Binding-site contacts:
Ligand atom CE contacts residue ILE41 of chain 1.B at 3.6 Å (hydrophobic).
Ligand atom CD contacts residue ILE62 of chain 1.B at 3.7 Å (hydrophobic).
Ligand atom NZ contacts residue ILE41 of chain 1.B at 3.2 Å (h-bond).
Ligand atom CA contacts residue LYS43 of chain 1.B at 3.4 Å.
Ligand atom O contacts residue PHE63 of chain 1.B at 2.8 Å (h-bond).
Ligand atom C contacts residue PHE63 of chain 1.B at 3.6 Å (hydrophobic).
Ligand atom CB contacts residue ASN12 of chain 1.B at 3.5 Å.
Ligand atom CD contacts residue LYS43 of chain 1.B at 3.5 Å.
Ligand atom CD1 contacts residue PHE27 of chain 1.B at 3.5 Å (hydrophobic).
Ligand atom CB contacts residue ILE62 of chain 1.B at 3.8 Å (hydrophobic).
Ligand atom OH contacts residue ALA28 of chain 1.B at 3.8 Å.
Ligand atom O contacts residue TRP32 of chain 1.B at 3.6 Å.
Ligand atom C contacts residue ASN44 of chain 1.B at 3.3 Å.
Ligand atom N contacts residue LYS43 of chain 1.B at 3.8 Å.
Ligand atom CZ2 contacts residue ILE41 of chain 1.B at 3.4 Å (hydrophobic).
Ligand atom O contacts residue ASN44 of chain 1.B at 3.1 Å (h-bond).
Ligand atom CE1 contacts residue PHE27 of chain 1.B at 3.8 Å (hydrophobic).
Ligand atom CE2 contacts residue PHE27 of chain 1.B at 3.7 Å (hydrophobic).
Ligand atom C contacts residue LYS43 of chain 1.B at 3.5 Å.
Ligand atom CA contacts residue PHE63 of chain 1.B at 3.2 Å (hydrophobic).
Ligand atom CB contacts residue PHE27 of chain 1.B at 3.7 Å (hydrophobic).
Ligand atom CB contacts residue PHE63 of chain 1.B at 3.1 Å (hydrophobic).
Ligand atom OXT contacts residue ASN44 of chain 1.B at 2.7 Å (h-bond).
Ligand atom CG contacts residue ILE62 of chain 1.B at 3.3 Å (hydrophobic).
Ligand atom CG contacts residue PHE27 of chain 1.B at 3.4 Å (hydrophobic).
Ligand atom N contacts residue PHE63 of chain 1.B at 3.1 Å (h-bond).
Ligand atom CD contacts residue ILE41 of chain 1.B at 3.5 Å (hydrophobic).
Ligand atom O contacts residue ILE62 of chain 1.B at 3.5 Å.
Ligand atom CH2 contacts residue ILE62 of chain 1.B at 3.5 Å (hydrophobic).
Ligand atom SG contacts residue THR64 of chain 1.B at 3.4 Å (h-bond).
Ligand atom CZ3 contacts residue VAL11 of chain 1.B at 3.7 Å (hydrophobic).
Ligand atom OXT contacts residue LYS43 of chain 1.B at 3.8 Å.
Ligand atom O contacts residue LYS43 of chain 1.B at 2.7 Å (salt-bridge).
Ligand atom CZ3 contacts residue ILE62 of chain 1.B at 3.5 Å (hydrophobic).
Ligand atom OXT contacts residue VAL48 of chain 1.B at 3.8 Å.
Ligand atom NZ contacts residue GLY42 of chain 1.B at 3.5 Å (h-bond).
Ligand atom SG contacts residue PHE63 of chain 1.B at 3.5 Å (h-bond).
Ligand atom O contacts residue ASN12 of chain 1.B at 3.5 Å (h-bond).
Ligand atom CD2 contacts residue PHE27 of chain 1.B at 3.3 Å (hydrophobic).
Ligand atom C contacts residue PHE63 of chain 1.B at 3.8 Å (hydrophobic).

This protein binds this small molecule.
Small molecule (SMILES): NCCCC[C@H](NC(=O)[C@H](CC1=CN=C2CC=CC=C12)NC(=O)[C@H](CO)NC(=O)[C@@H](N)CC(=O)O)C(=O)N[C@@H](CC(=O)O)C(=O)NCC(=O)N[C@@H](CS)C(=O)N[C@@H](Cc1ccc(O)cc1)C(=O)O

Sequence of chain 1.B:
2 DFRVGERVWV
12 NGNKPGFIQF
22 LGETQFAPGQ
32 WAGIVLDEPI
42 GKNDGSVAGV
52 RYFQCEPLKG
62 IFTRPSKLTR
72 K